Binding-site contacts:
Ligand atom C02 contacts residue GLU296 of chain 1.D at 3.6 Å.
Ligand atom C08 contacts residue GLU296 of chain 1.D at 3.5 Å.
Ligand atom C02 contacts residue HEM1 of chain 1.U at 3.6 Å.
Ligand atom F18 contacts residue ASN273 of chain 1.D at 3.9 Å.
Ligand atom C03 contacts residue PRO269 of chain 1.D at 3.8 Å (hydrophobic).
Ligand atom C07 contacts residue GLY290 of chain 1.D at 3.8 Å.
Ligand atom C15 contacts residue HEM1 of chain 1.U at 3.6 Å.
Ligand atom C02 contacts residue PRO269 of chain 1.D at 3.8 Å (hydrophobic).
Ligand atom C05 contacts residue VAL271 of chain 1.D at 3.4 Å (hydrophobic).
Ligand atom C13 contacts residue HEM1 of chain 1.U at 3.2 Å.
Ligand atom N02 contacts residue HEM1 of chain 1.U at 3.4 Å.
Ligand atom N02 contacts residue TYR292 of chain 1.D at 3.7 Å.
Ligand atom C08 contacts residue HEM1 of chain 1.U at 3.6 Å.
Ligand atom N11 contacts residue HEM1 of chain 1.U at 2.7 Å (h-bond).
Ligand atom C15 contacts residue VAL271 of chain 1.D at 4.0 Å (hydrophobic).
Ligand atom C07 contacts residue PHE288 of chain 1.D at 3.6 Å (hydrophobic).
Ligand atom C12 contacts residue HEM1 of chain 1.U at 3.7 Å.
Ligand atom C14 contacts residue HEM1 of chain 1.U at 3.8 Å.
Ligand atom F18 contacts residue TYR410 of chain 1.D at 3.3 Å.
Ligand atom N02 contacts residue TRP291 of chain 1.D at 2.8 Å (h-bond).
Ligand atom C06 contacts residue GLU296 of chain 1.D at 3.6 Å.
Ligand atom C09 contacts residue VAL271 of chain 1.D at 3.6 Å (hydrophobic).
Ligand atom N02 contacts residue GLU296 of chain 1.D at 2.8 Å (salt-bridge).
Ligand atom N02 contacts residue PRO269 of chain 1.D at 3.8 Å.
Ligand atom F17 contacts residue ASN273 of chain 1.D at 3.4 Å.
Ligand atom C16 contacts residue HEM1 of chain 1.U at 3.3 Å.
Ligand atom F18 contacts residue HEM1 of chain 1.U at 4.0 Å.
Ligand atom C07 contacts residue PRO269 of chain 1.D at 4.1 Å (hydrophobic).
Ligand atom C03 contacts residue HEM1 of chain 1.U at 3.4 Å.
Ligand atom C16 contacts residue VAL271 of chain 1.D at 3.6 Å (hydrophobic).
Ligand atom C09 contacts residue HEM1 of chain 1.U at 3.2 Å.
Ligand atom C03 contacts residue TRP291 of chain 1.D at 4.1 Å (hydrophobic).
Ligand atom N01 contacts residue GLU296 of chain 1.D at 2.8 Å (salt-bridge).
Ligand atom C15 contacts residue MET274 of chain 1.D at 4.0 Å (hydrophobic).
Ligand atom C10 contacts residue HEM1 of chain 1.U at 3.1 Å.
Ligand atom C15 contacts residue ASN273 of chain 1.D at 3.6 Å.
Ligand atom N01 contacts residue HEM1 of chain 1.U at 4.0 Å.
Ligand atom C07 contacts residue HEM1 of chain 1.U at 3.5 Å.
Ligand atom C02 contacts residue TRP291 of chain 1.D at 3.8 Å (hydrophobic).
Ligand atom C04 contacts residue HEM1 of chain 1.U at 3.9 Å.

A small-molecule ligand and the protein it binds are described below.
Small molecule (SMILES): Cc1cc(N)nc(CCCN2CCC(F)(F)CC2)c1

Sequence of chain 1.D:
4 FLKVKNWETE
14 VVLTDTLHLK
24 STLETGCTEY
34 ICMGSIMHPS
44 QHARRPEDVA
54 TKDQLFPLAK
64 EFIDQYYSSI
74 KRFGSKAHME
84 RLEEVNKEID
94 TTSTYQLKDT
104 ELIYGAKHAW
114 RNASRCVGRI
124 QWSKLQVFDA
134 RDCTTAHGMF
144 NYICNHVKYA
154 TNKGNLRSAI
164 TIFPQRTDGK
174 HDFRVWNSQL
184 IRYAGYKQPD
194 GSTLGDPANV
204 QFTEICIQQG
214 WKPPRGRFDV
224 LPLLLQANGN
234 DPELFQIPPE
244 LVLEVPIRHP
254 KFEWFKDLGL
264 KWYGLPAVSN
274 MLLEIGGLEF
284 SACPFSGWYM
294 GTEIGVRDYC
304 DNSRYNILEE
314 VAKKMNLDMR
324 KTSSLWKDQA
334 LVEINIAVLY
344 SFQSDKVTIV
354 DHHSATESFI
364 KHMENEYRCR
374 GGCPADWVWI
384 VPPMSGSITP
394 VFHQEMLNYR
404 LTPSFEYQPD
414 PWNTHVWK